Sequence of chain 1.A:
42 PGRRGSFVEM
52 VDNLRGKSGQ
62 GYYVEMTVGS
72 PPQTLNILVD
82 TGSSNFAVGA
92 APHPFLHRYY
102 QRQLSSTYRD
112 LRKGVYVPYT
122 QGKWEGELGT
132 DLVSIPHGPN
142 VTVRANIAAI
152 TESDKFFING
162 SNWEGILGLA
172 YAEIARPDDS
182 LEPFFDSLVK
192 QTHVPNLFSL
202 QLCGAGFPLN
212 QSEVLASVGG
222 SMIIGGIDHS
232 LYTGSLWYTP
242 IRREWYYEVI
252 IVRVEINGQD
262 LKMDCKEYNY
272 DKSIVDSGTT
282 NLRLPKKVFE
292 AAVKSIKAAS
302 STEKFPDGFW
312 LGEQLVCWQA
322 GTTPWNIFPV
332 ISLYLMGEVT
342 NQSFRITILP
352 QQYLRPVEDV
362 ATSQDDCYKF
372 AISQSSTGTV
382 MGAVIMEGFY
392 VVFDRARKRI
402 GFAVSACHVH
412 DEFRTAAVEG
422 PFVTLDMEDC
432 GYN

The protein below binds the small molecule below.
Small molecule (SMILES): CC[C@H](C)Nc1cc(C(=O)N[C@@H](Cc2ccccc2)[C@H](O)[C@H]2CCCN2)cc(S(C)(=O)=O)n1

Binding-site contacts:
Ligand atom N1 contacts residue GLY279 of chain 1.A at 2.8 Å (h-bond).
Ligand atom O3 contacts residue THR121 of chain 1.A at 3.0 Å (h-bond).
Ligand atom C22 contacts residue ASP81 of chain 1.A at 3.4 Å.
Ligand atom C36 contacts residue PHE157 of chain 1.A at 3.6 Å (hydrophobic).
Ligand atom O18 contacts residue GLN122 of chain 1.A at 3.6 Å.
Ligand atom C37 contacts residue GLN122 of chain 1.A at 3.5 Å.
Ligand atom O3 contacts residue TYR120 of chain 1.A at 3.5 Å.
Ligand atom C36 contacts residue GLN122 of chain 1.A at 3.3 Å.
Ligand atom O24 contacts residue SER84 of chain 1.A at 3.5 Å.
Ligand atom C31 contacts residue ASP81 of chain 1.A at 3.4 Å.
Ligand atom O24 contacts residue GLY83 of chain 1.A at 3.3 Å (h-bond).
Ligand atom C28 contacts residue THR121 of chain 1.A at 3.6 Å.
Ligand atom C13 contacts residue ILE159 of chain 1.A at 3.4 Å (hydrophobic).
Ligand atom N10 contacts residue THR281 of chain 1.A at 2.9 Å (h-bond).
Ligand atom O3 contacts residue GLN122 of chain 1.A at 3.3 Å (h-bond).
Ligand atom N30 contacts residue ASP277 of chain 1.A at 2.6 Å (salt-bridge).
Ligand atom C27 contacts residue THR121 of chain 1.A at 3.5 Å.
Ligand atom C14 contacts residue SER59 of chain 1.A at 3.6 Å.
Ligand atom C25 contacts residue THR280 of chain 1.A at 3.6 Å.
Ligand atom C11 contacts residue GLY279 of chain 1.A at 3.5 Å.
Ligand atom C25 contacts residue ASP277 of chain 1.A at 3.3 Å.
Ligand atom C15 contacts residue SER59 of chain 1.A at 3.4 Å.
Ligand atom O17 contacts residue ASN282 of chain 1.A at 3.1 Å (h-bond).
Ligand atom C19 contacts residue ARG284 of chain 1.A at 3.3 Å.
Ligand atom O24 contacts residue ASP81 of chain 1.A at 2.6 Å (salt-bridge).
Ligand atom N7 contacts residue THR281 of chain 1.A at 3.2 Å (h-bond).
Ligand atom C9 contacts residue GLY279 of chain 1.A at 3.0 Å.
Ligand atom C29 contacts residue GLY83 of chain 1.A at 3.3 Å.
Ligand atom C14 contacts residue GLN61 of chain 1.A at 3.6 Å.
Ligand atom C8 contacts residue THR281 of chain 1.A at 3.5 Å.
Ligand atom O17 contacts residue THR281 of chain 1.A at 3.3 Å (h-bond).
Ligand atom C4 contacts residue GLY279 of chain 1.A at 3.6 Å.
Ligand atom C14 contacts residue GLY62 of chain 1.A at 3.4 Å.
Ligand atom C31 contacts residue GLY279 of chain 1.A at 3.6 Å.
Ligand atom C8 contacts residue GLY279 of chain 1.A at 3.6 Å.
Ligand atom N30 contacts residue GLY83 of chain 1.A at 3.0 Å (h-bond).
Ligand atom O17 contacts residue THR280 of chain 1.A at 3.3 Å.
Ligand atom O24 contacts residue TYR120 of chain 1.A at 3.4 Å.
Ligand atom C20 contacts residue GLY279 of chain 1.A at 3.6 Å.
Ligand atom C29 contacts residue ASP277 of chain 1.A at 3.4 Å.